Sequence of chain 2.A:
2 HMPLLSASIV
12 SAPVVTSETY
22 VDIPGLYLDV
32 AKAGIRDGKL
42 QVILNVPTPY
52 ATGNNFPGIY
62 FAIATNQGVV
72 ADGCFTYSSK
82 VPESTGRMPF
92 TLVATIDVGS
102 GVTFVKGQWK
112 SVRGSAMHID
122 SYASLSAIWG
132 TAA

A small-molecule ligand and the protein it binds are described below.
Small molecule (SMILES): C[C@@H]1O[C@H](C#Cc2ccc(C(C)(C)CN)cc2)[C@@H](O)[C@H](O)[C@@H]1O

Binding-site contacts:
Ligand atom C2 contacts residue ARG88 of chain 3.A at 4.1 Å.
Ligand atom C16 contacts residue TYR61 of chain 2.A at 3.9 Å (hydrophobic).
Ligand atom C3 contacts residue THR77 of chain 2.A at 3.8 Å.
Ligand atom C9 contacts residue ARG88 of chain 3.A at 4.0 Å.
Ligand atom C6 contacts residue TYR51 of chain 3.A at 3.7 Å (hydrophobic).
Ligand atom C2 contacts residue THR77 of chain 2.A at 4.1 Å.
Ligand atom C5 contacts residue THR86 of chain 3.A at 4.1 Å.
Ligand atom C7 contacts residue ARG88 of chain 3.A at 3.2 Å.
Ligand atom C13 contacts residue THR49 of chain 3.A at 3.9 Å.
Ligand atom C16 contacts residue ASP73 of chain 2.A at 3.4 Å.
Ligand atom C1 contacts residue ARG88 of chain 3.A at 3.7 Å.
Ligand atom C6 contacts residue THR86 of chain 3.A at 3.6 Å.
Ligand atom O4 contacts residue ARG88 of chain 3.A at 3.2 Å (salt-bridge).
Ligand atom C18 contacts residue SER122 of chain 3.A at 3.7 Å.
Ligand atom C17 contacts residue GLY74 of chain 2.A at 3.6 Å.
Ligand atom O2 contacts residue ARG114 of chain 2.A at 2.9 Å (salt-bridge).
Ligand atom C4 contacts residue THR86 of chain 3.A at 3.4 Å.
Ligand atom C2 contacts residue ARG114 of chain 2.A at 4.0 Å.
Ligand atom C11 contacts residue TYR61 of chain 2.A at 3.3 Å (hydrophobic).
Ligand atom C6 contacts residue ARG88 of chain 3.A at 3.9 Å.
Ligand atom O3 contacts residue THR77 of chain 2.A at 2.7 Å (h-bond).
Ligand atom O3 contacts residue ARG114 of chain 2.A at 3.1 Å (salt-bridge).
Ligand atom O4 contacts residue GLY87 of chain 3.A at 3.5 Å.
Ligand atom C5 contacts residue ARG88 of chain 3.A at 3.9 Å.
Ligand atom O4 contacts residue THR77 of chain 2.A at 3.6 Å (h-bond).
Ligand atom C4 contacts residue ARG88 of chain 3.A at 4.1 Å.
Ligand atom C12 contacts residue TYR61 of chain 2.A at 3.9 Å (hydrophobic).
Ligand atom C10 contacts residue TYR61 of chain 2.A at 3.6 Å (hydrophobic).
Ligand atom C13 contacts residue SER122 of chain 3.A at 4.0 Å.
Ligand atom C4 contacts residue SER85 of chain 3.A at 4.0 Å.
Ligand atom C8 contacts residue ARG88 of chain 3.A at 3.4 Å.
Ligand atom O4 contacts residue THR86 of chain 3.A at 2.7 Å (h-bond).
Ligand atom O5 contacts residue ARG88 of chain 3.A at 3.0 Å (salt-bridge).
Ligand atom C14 contacts residue ARG88 of chain 3.A at 3.8 Å.
Ligand atom C17 contacts residue ASP73 of chain 2.A at 3.7 Å.
Ligand atom C16 contacts residue TYR21 of chain 2.A at 4.1 Å (hydrophobic).
Ligand atom C17 contacts residue SER122 of chain 3.A at 4.1 Å.
Ligand atom O2 contacts residue THR77 of chain 2.A at 3.8 Å.
Ligand atom C3 contacts residue ARG114 of chain 2.A at 3.7 Å.
Ligand atom C14 contacts residue THR49 of chain 3.A at 3.9 Å.

Sequence of chain 3.A:
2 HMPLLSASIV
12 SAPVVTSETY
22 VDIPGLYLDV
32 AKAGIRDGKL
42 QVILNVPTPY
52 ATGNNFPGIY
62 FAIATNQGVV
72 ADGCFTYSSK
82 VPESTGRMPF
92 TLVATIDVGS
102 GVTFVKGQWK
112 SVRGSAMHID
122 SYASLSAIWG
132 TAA